Sequence of chain 1.C:
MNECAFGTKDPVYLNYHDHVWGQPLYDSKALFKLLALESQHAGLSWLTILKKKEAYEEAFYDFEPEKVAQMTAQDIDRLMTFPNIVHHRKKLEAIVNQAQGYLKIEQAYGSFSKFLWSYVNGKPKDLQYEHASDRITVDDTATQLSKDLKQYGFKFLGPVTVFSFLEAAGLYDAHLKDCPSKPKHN

Binding-site contacts:
Ligand atom N7 contacts residue GLU40 of chain 1.C at 2.5 Å (salt-bridge).
Ligand atom N1 contacts residue PHE8 of chain 1.C at 4.4 Å.
Ligand atom C2 contacts residue TRP48 of chain 1.C at 3.6 Å (hydrophobic).
Ligand atom C2 contacts residue TYR15 of chain 1.C at 3.5 Å (hydrophobic).
Ligand atom N7 contacts residue SER166 of chain 1.C at 3.8 Å.
Ligand atom N3 contacts residue PHE8 of chain 1.C at 4.4 Å.
Ligand atom N6 contacts residue ALA170 of chain 1.C at 4.0 Å.
Ligand atom N9 contacts residue TRP48 of chain 1.C at 3.7 Å.
Ligand atom N6 contacts residue TRP48 of chain 1.C at 3.3 Å.
Ligand atom C8 contacts residue SER166 of chain 1.C at 3.9 Å.
Ligand atom C2 contacts residue TRP23 of chain 1.C at 3.9 Å (hydrophobic).
Ligand atom C6 contacts residue TRP23 of chain 1.C at 4.2 Å (hydrophobic).
Ligand atom C6 contacts residue TRP48 of chain 1.C at 3.4 Å (hydrophobic).
Ligand atom C8 contacts residue TRP48 of chain 1.C at 4.0 Å (hydrophobic).
Ligand atom N6 contacts residue GLU40 of chain 1.C at 2.9 Å (salt-bridge).
Ligand atom C6 contacts residue TYR18 of chain 1.C at 3.9 Å (hydrophobic).
Ligand atom C8 contacts residue HIS43 of chain 1.C at 3.8 Å.
Ligand atom C3A contacts residue TYR15 of chain 1.C at 3.2 Å (hydrophobic).
Ligand atom N1 contacts residue TYR18 of chain 1.C at 3.7 Å.
Ligand atom N1 contacts residue TRP23 of chain 1.C at 3.5 Å (h-bond).
Ligand atom N9 contacts residue GLU40 of chain 1.C at 4.3 Å.
Ligand atom C5 contacts residue TRP48 of chain 1.C at 3.5 Å (hydrophobic).
Ligand atom N1 contacts residue TRP48 of chain 1.C at 3.4 Å.
Ligand atom N7 contacts residue TRP48 of chain 1.C at 3.6 Å.
Ligand atom N3 contacts residue TYR15 of chain 1.C at 3.5 Å (h-bond).
Ligand atom N6 contacts residue SER166 of chain 1.C at 4.4 Å.
Ligand atom N6 contacts residue TYR18 of chain 1.C at 3.2 Å (h-bond).
Ligand atom C2 contacts residue TYR18 of chain 1.C at 4.4 Å (hydrophobic).
Ligand atom C8 contacts residue GLU40 of chain 1.C at 3.1 Å.
Ligand atom C4 contacts residue TRP48 of chain 1.C at 3.6 Å (hydrophobic).
Ligand atom N1 contacts residue TYR15 of chain 1.C at 4.4 Å.
Ligand atom C5 contacts residue GLU40 of chain 1.C at 3.7 Å.
Ligand atom N3 contacts residue TRP48 of chain 1.C at 3.9 Å.
Ligand atom C6 contacts residue GLU40 of chain 1.C at 3.9 Å.
Ligand atom C3A contacts residue PHE8 of chain 1.C at 4.0 Å (hydrophobic).
Ligand atom C5 contacts residue SER166 of chain 1.C at 4.5 Å.
Ligand atom C2 contacts residue PHE8 of chain 1.C at 3.6 Å (hydrophobic).
Ligand atom N9 contacts residue HIS43 of chain 1.C at 4.3 Å.
Ligand atom N6 contacts residue TRP23 of chain 1.C at 4.3 Å.

This small molecule binds to this protein.
Small molecule (SMILES): Cn1cnc(N)c2ncnc1-2